Binding-site contacts:
Ligand atom O1 contacts residue ASN62 of chain 1.A at 4.1 Å.
Ligand atom C1 contacts residue 3TV1 of chain 1.F at 3.5 Å.
Ligand atom OXT contacts residue HIS64 of chain 1.A at 3.2 Å (h-bond).
Ligand atom C contacts residue HIS64 of chain 1.A at 4.0 Å.
Ligand atom CA contacts residue 3TV1 of chain 1.F at 3.8 Å.
Ligand atom O1 contacts residue LYS67 of chain 1.A at 2.6 Å (salt-bridge).
Ligand atom O1 contacts residue GLN92 of chain 1.A at 4.1 Å.
Ligand atom C1 contacts residue LYS67 of chain 1.A at 3.6 Å.
Ligand atom O1 contacts residue HIS64 of chain 1.A at 3.7 Å.
Ligand atom C1 contacts residue HIS64 of chain 1.A at 3.6 Å.
Ligand atom OXT contacts residue 3TV1 of chain 1.F at 3.4 Å (h-bond).
Ligand atom O1 contacts residue 3TV1 of chain 1.F at 3.9 Å.
Ligand atom O contacts residue HIS64 of chain 1.A at 2.9 Å.
Ligand atom OXT contacts residue THR199 of chain 1.A at 4.2 Å.
Ligand atom CA contacts residue LYS67 of chain 1.A at 3.8 Å.
Ligand atom O contacts residue ASN62 of chain 1.A at 4.0 Å.

The small molecule below binds the protein below.
Small molecule (SMILES): CC(C)CC(C(=O)O)C(=O)O

Sequence of chain 1.A:
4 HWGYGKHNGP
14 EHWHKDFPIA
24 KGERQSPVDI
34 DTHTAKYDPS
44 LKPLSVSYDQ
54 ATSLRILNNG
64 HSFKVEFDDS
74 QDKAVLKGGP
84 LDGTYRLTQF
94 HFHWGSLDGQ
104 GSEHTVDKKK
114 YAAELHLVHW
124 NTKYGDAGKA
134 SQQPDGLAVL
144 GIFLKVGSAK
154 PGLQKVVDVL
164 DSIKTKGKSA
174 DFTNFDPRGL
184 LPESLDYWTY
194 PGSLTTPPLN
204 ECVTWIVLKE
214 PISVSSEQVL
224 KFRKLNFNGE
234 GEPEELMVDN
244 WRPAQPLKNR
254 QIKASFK